Sequence of chain 1.A:
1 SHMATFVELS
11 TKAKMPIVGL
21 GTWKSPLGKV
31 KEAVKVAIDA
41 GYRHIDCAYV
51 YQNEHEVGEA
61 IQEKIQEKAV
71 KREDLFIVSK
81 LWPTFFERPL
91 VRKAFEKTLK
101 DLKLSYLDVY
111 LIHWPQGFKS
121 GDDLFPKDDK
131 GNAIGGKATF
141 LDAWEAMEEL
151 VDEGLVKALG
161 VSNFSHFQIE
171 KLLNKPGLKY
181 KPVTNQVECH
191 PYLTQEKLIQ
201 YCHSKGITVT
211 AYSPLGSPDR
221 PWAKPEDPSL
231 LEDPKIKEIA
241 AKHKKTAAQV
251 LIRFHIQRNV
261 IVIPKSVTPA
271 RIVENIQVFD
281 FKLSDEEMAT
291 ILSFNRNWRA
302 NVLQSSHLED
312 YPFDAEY

A protein and the small-molecule ligand that binds it are described below.
Small molecule (SMILES): C/C(C=C1SC(=S)N(CC(=O)O)C1=O)=C\c1ccccc1

Binding-site contacts:
Ligand atom C10 contacts residue VAL303 of chain 1.A at 4.1 Å (hydrophobic).
Ligand atom N contacts residue TRP23 of chain 1.A at 4.3 Å.
Ligand atom C11 contacts residue VAL303 of chain 1.A at 4.3 Å (hydrophobic).
Ligand atom O2 contacts residue TRP23 of chain 1.A at 4.2 Å.
Ligand atom C11 contacts residue TRP23 of chain 1.A at 4.2 Å (hydrophobic).
Ligand atom C9 contacts residue VAL303 of chain 1.A at 4.2 Å (hydrophobic).
Ligand atom O1 contacts residue HIS113 of chain 1.A at 3.6 Å (h-bond).
Ligand atom C11 contacts residue CSO301 of chain 1.A at 4.3 Å.
Ligand atom N contacts residue CSO301 of chain 1.A at 3.8 Å.
Ligand atom C12 contacts residue CSO301 of chain 1.A at 4.1 Å.
Ligand atom C1 contacts residue VAL303 of chain 1.A at 3.5 Å (hydrophobic).
Ligand atom C10 contacts residue PHE125 of chain 1.A at 4.4 Å (hydrophobic).
Ligand atom C9 contacts residue PHE125 of chain 1.A at 3.7 Å (hydrophobic).
Ligand atom S contacts residue CSO301 of chain 1.A at 4.4 Å.
Ligand atom S1 contacts residue LEU304 of chain 1.A at 4.0 Å.
Ligand atom S contacts residue HIS113 of chain 1.A at 4.3 Å.
Ligand atom C14 contacts residue NAP1 of chain 1.C at 3.9 Å.
Ligand atom O contacts residue TRP222 of chain 1.A at 4.0 Å.
Ligand atom C14 contacts residue HIS113 of chain 1.A at 3.7 Å.
Ligand atom C13 contacts residue TRP23 of chain 1.A at 3.7 Å (hydrophobic).
Ligand atom C14 contacts residue TYR51 of chain 1.A at 3.9 Å (hydrophobic).
Ligand atom O2 contacts residue HIS113 of chain 1.A at 3.3 Å (h-bond).
Ligand atom O2 contacts residue TYR51 of chain 1.A at 3.2 Å (h-bond).
Ligand atom S contacts residue TRP82 of chain 1.A at 4.2 Å.
Ligand atom C10 contacts residue TRP82 of chain 1.A at 4.4 Å (hydrophobic).
Ligand atom S contacts residue NAP1 of chain 1.C at 3.6 Å (h-bond).
Ligand atom C12 contacts residue TRP82 of chain 1.A at 4.0 Å (hydrophobic).
Ligand atom O1 contacts residue TRP82 of chain 1.A at 4.2 Å.
Ligand atom O2 contacts residue NAP1 of chain 1.C at 3.0 Å.
Ligand atom C13 contacts residue CSO301 of chain 1.A at 3.6 Å.
Ligand atom O contacts residue TRP23 of chain 1.A at 3.1 Å.
Ligand atom C13 contacts residue NAP1 of chain 1.C at 4.0 Å.
Ligand atom S contacts residue TRP114 of chain 1.A at 4.3 Å.
Ligand atom S1 contacts residue TRP82 of chain 1.A at 3.4 Å.
Ligand atom O1 contacts residue VAL50 of chain 1.A at 3.9 Å.
Ligand atom O1 contacts residue TRP23 of chain 1.A at 4.5 Å.
Ligand atom O1 contacts residue TYR51 of chain 1.A at 3.7 Å.
Ligand atom C14 contacts residue TRP23 of chain 1.A at 4.1 Å (hydrophobic).